Binding-site contacts:
Ligand atom O contacts residue ARG450 of chain 9.C at 3.3 Å (salt-bridge).
Ligand atom O contacts residue ARG149 of chain 9.C at 2.6 Å (salt-bridge).
Ligand atom CE1 contacts residue PRO180 of chain 9.D at 3.1 Å (hydrophobic).
Ligand atom CZ contacts residue ASP172 of chain 9.D at 3.8 Å.
Ligand atom CD1 contacts residue PRO180 of chain 9.D at 3.4 Å (hydrophobic).
Ligand atom CG contacts residue GLU155 of chain 9.C at 3.8 Å.
Ligand atom CB contacts residue LYS339 of chain 9.C at 2.9 Å.
Ligand atom CG contacts residue TYR244 of chain 9.D at 3.1 Å (hydrophobic).
Ligand atom CE1 contacts residue THR445 of chain 9.C at 3.3 Å.
Ligand atom CZ contacts residue ARG149 of chain 9.C at 3.8 Å.
Ligand atom CG1 contacts residue GLU155 of chain 9.C at 3.8 Å.
Ligand atom O contacts residue HIS446 of chain 9.C at 2.8 Å.
Ligand atom OD1 contacts residue LYS339 of chain 9.C at 2.9 Å (salt-bridge).
Ligand atom CE2 contacts residue HIS446 of chain 9.C at 3.5 Å.
Ligand atom ND2 contacts residue GLU155 of chain 9.C at 3.1 Å (salt-bridge).
Ligand atom CG1 contacts residue ARG450 of chain 9.C at 3.4 Å.
Ligand atom CG1 contacts residue PHE451 of chain 9.C at 3.4 Å (hydrophobic).
Ligand atom OH contacts residue THR445 of chain 9.C at 3.2 Å.
Ligand atom OH contacts residue LEU239 of chain 9.D at 3.7 Å.
Ligand atom CG contacts residue PRO452 of chain 9.C at 3.5 Å (hydrophobic).
Ligand atom OH contacts residue MET179 of chain 9.D at 3.4 Å (h-bond).
Ligand atom OD1 contacts residue GLU155 of chain 9.C at 3.8 Å.
Ligand atom CD contacts residue ARG450 of chain 9.C at 2.9 Å.
Ligand atom CB contacts residue GLN245 of chain 9.D at 3.6 Å.
Ligand atom OD2 contacts residue LYS339 of chain 9.C at 3.6 Å.
Ligand atom CG contacts residue ARG450 of chain 9.C at 3.5 Å.
Ligand atom CZ contacts residue THR175 of chain 9.D at 3.9 Å.
Ligand atom CE1 contacts residue ARG149 of chain 9.C at 3.6 Å.
Ligand atom OH contacts residue HIS446 of chain 9.C at 3.1 Å (h-bond).
Ligand atom CG2 contacts residue LEU145 of chain 9.C at 3.8 Å (hydrophobic).
Ligand atom CZ contacts residue THR445 of chain 9.C at 3.4 Å.
Ligand atom CA contacts residue LYS339 of chain 9.C at 3.1 Å.
Ligand atom CB contacts residue ARG450 of chain 9.C at 3.6 Å.
Ligand atom CG contacts residue LYS339 of chain 9.C at 3.8 Å.
Ligand atom C contacts residue ARG149 of chain 9.C at 3.8 Å.
Ligand atom CB contacts residue PRO452 of chain 9.C at 3.9 Å (hydrophobic).
Ligand atom CE2 contacts residue MET179 of chain 9.D at 3.7 Å (hydrophobic).
Ligand atom C contacts residue HIS446 of chain 9.C at 3.4 Å.
Ligand atom CZ contacts residue HIS446 of chain 9.C at 3.7 Å.
Ligand atom CG2 contacts residue GLU155 of chain 9.C at 3.7 Å.

A small-molecule ligand and the protein it binds are described below.
Small molecule (SMILES): CC(C)[C@H](NC(=O)[C@@H]1CCCN1C(=O)[C@H](CC(N)=O)NC(=O)[C@H](Cc1ccccc1)NC(=O)[C@@H](N)[C@@H](C)O)C(=O)N[C@@H](Cc1ccc(O)cc1)C(=O)N1CCC[C@H]1C(=O)N[C@@H](Cc1ccc(O)cc1)C(=O)N[C@@H](CC(=O)O)C(=O)N[C@H](C=O)[C@@H](C)O

Sequence of chain 9.C:
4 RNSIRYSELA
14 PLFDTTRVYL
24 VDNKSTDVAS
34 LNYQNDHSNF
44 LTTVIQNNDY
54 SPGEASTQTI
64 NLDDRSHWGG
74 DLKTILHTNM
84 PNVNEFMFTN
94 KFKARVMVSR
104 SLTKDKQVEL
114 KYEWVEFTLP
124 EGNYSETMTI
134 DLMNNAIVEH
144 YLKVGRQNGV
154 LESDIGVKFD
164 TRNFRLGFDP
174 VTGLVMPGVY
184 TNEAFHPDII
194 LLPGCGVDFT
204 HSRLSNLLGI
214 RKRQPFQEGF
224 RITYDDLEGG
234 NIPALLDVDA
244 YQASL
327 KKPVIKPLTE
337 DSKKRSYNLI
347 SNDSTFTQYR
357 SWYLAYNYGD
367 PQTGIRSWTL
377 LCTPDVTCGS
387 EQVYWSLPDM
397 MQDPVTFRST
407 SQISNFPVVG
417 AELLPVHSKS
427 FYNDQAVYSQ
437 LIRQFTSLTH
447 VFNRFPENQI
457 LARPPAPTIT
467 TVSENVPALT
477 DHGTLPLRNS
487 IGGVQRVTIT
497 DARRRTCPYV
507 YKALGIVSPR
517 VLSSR

Sequence of chain 9.D:
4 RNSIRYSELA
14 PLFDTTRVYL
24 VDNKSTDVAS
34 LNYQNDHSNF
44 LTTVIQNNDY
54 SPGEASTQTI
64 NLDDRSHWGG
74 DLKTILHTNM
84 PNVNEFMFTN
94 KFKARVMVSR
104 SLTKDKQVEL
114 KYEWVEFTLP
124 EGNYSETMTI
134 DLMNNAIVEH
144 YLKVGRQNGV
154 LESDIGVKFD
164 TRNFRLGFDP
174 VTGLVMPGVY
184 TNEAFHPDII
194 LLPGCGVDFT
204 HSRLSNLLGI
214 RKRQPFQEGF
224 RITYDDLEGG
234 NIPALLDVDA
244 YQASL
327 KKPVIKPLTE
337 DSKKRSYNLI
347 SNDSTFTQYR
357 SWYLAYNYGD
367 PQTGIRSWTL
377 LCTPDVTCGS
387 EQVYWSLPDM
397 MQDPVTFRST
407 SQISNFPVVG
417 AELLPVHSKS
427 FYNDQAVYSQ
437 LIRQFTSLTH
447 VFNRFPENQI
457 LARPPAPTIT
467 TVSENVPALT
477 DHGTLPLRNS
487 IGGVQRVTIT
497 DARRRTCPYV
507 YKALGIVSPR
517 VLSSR